Sequence of chain 1.C:
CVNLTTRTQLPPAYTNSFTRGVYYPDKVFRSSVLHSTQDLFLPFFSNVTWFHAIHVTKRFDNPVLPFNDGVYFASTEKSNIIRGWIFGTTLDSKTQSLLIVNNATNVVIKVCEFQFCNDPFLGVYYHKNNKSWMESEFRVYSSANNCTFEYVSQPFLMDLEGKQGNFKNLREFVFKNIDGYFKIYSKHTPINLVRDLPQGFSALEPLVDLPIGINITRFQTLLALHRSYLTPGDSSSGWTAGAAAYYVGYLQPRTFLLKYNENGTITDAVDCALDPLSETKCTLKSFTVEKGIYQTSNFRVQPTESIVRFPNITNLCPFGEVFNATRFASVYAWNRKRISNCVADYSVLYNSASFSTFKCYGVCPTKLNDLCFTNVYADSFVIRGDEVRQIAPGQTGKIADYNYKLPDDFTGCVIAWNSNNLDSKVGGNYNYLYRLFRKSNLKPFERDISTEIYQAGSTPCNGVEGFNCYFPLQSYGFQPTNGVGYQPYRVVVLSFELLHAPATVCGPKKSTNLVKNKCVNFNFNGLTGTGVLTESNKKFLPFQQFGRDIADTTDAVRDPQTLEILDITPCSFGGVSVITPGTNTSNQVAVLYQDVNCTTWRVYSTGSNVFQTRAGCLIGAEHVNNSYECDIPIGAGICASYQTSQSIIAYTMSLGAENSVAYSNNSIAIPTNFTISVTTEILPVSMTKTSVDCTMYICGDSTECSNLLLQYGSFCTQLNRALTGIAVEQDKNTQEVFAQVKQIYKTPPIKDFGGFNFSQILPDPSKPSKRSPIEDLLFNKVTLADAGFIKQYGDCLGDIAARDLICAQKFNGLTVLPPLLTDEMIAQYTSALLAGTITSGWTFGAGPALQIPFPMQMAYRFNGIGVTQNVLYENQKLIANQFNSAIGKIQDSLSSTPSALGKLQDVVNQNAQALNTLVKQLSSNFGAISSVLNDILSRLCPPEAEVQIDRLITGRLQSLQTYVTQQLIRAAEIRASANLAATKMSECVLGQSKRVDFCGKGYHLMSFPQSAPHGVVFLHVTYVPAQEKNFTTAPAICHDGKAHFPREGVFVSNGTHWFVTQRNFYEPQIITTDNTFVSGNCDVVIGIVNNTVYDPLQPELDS

A small-molecule ligand and the protein it binds are described below.
Small molecule (SMILES): CC(=O)N[C@H]1[C@H](O[C@H]2[C@H](O)[C@@H](NC(C)=O)CO[C@@H]2CO)O[C@H](CO)[C@@H](O)[C@@H]1O

Binding-site contacts:
Ligand atom C8 contacts residue HIS1101 of chain 1.C at 3.7 Å.
Ligand atom C6 contacts residue PHE1103 of chain 1.C at 4.0 Å (hydrophobic).
Ligand atom O5 contacts residue PHE1103 of chain 1.C at 3.7 Å.
Ligand atom C3 contacts residue THR1100 of chain 1.C at 3.8 Å.
Ligand atom N2 contacts residue THR1100 of chain 1.C at 3.1 Å (h-bond).
Ligand atom O4 contacts residue HIS1101 of chain 1.C at 4.5 Å.
Ligand atom C7 contacts residue ASN1098 of chain 1.C at 3.6 Å.
Ligand atom C1 contacts residue HIS1101 of chain 1.C at 4.2 Å.
Ligand atom C7 contacts residue HIS1101 of chain 1.C at 4.1 Å.
Ligand atom C3 contacts residue HIS1101 of chain 1.C at 4.2 Å.
Ligand atom C2 contacts residue THR1100 of chain 1.C at 3.9 Å.
Ligand atom C5 contacts residue ASN1098 of chain 1.C at 3.8 Å.
Ligand atom C5 contacts residue PHE1103 of chain 1.C at 4.1 Å (hydrophobic).
Ligand atom C5 contacts residue HIS1101 of chain 1.C at 4.2 Å.
Ligand atom C4 contacts residue ASN1098 of chain 1.C at 4.4 Å.
Ligand atom O7 contacts residue HIS1101 of chain 1.C at 3.9 Å.
Ligand atom O7 contacts residue ASN1098 of chain 1.C at 3.7 Å.
Ligand atom C2 contacts residue ASN1098 of chain 1.C at 2.6 Å.
Ligand atom C8 contacts residue THR1100 of chain 1.C at 3.9 Å.
Ligand atom C3 contacts residue ASN1098 of chain 1.C at 3.9 Å.
Ligand atom C7 contacts residue THR1100 of chain 1.C at 4.0 Å.
Ligand atom C8 contacts residue GLY1099 of chain 1.C at 3.7 Å.
Ligand atom C8 contacts residue ASN1098 of chain 1.C at 4.0 Å.
Ligand atom C7 contacts residue GLY1099 of chain 1.C at 4.2 Å.
Ligand atom C1 contacts residue THR1100 of chain 1.C at 4.1 Å.
Ligand atom N2 contacts residue ASN1098 of chain 1.C at 3.0 Å (h-bond).
Ligand atom O3 contacts residue THR1100 of chain 1.C at 4.3 Å.
Ligand atom C1 contacts residue ASN1098 of chain 1.C at 1.5 Å.
Ligand atom C1 contacts residue PHE1103 of chain 1.C at 4.2 Å (hydrophobic).
Ligand atom O5 contacts residue ASN1098 of chain 1.C at 2.5 Å (h-bond).